Binding-site contacts:
Ligand atom C22 contacts residue ASN141 of chain 1.B at 3.4 Å.
Ligand atom N13 contacts residue VAL23 of chain 1.B at 4.0 Å.
Ligand atom C23 contacts residue LEU143 of chain 1.B at 3.9 Å (hydrophobic).
Ligand atom N4 contacts residue LEU92 of chain 1.B at 3.3 Å (h-bond).
Ligand atom C1 contacts residue LEU143 of chain 1.B at 4.0 Å (hydrophobic).
Ligand atom N12 contacts residue GLU90 of chain 1.B at 3.2 Å (salt-bridge).
Ligand atom C8 contacts residue LEU15 of chain 1.B at 4.0 Å (hydrophobic).
Ligand atom C19 contacts residue VAL23 of chain 1.B at 4.0 Å (hydrophobic).
Ligand atom C16 contacts residue ARG140 of chain 1.B at 3.9 Å.
Ligand atom C2 contacts residue LEU143 of chain 1.B at 3.8 Å (hydrophobic).
Ligand atom N4 contacts residue TYR91 of chain 1.B at 3.4 Å.
Ligand atom C9 contacts residue LEU15 of chain 1.B at 4.0 Å (hydrophobic).
Ligand atom C21 contacts residue ASN141 of chain 1.B at 4.0 Å.
Ligand atom C6 contacts residue TYR91 of chain 1.B at 3.6 Å (hydrophobic).
Ligand atom C2 contacts residue ALA40 of chain 1.B at 3.8 Å (hydrophobic).
Ligand atom C3 contacts residue LEU143 of chain 1.B at 3.6 Å (hydrophobic).
Ligand atom N12 contacts residue MET89 of chain 1.B at 3.6 Å.
Ligand atom C3 contacts residue LEU92 of chain 1.B at 3.8 Å (hydrophobic).
Ligand atom N12 contacts residue ALA40 of chain 1.B at 3.5 Å.
Ligand atom O11 contacts residue MET89 of chain 1.B at 3.4 Å.
Ligand atom C8 contacts residue GLY95 of chain 1.B at 4.0 Å.
Ligand atom C21 contacts residue ASP154 of chain 1.B at 4.0 Å.
Ligand atom N7 contacts residue GLY95 of chain 1.B at 3.9 Å.
Ligand atom N4 contacts residue LEU143 of chain 1.B at 4.0 Å.
Ligand atom C10 contacts residue MET89 of chain 1.B at 3.9 Å (hydrophobic).
Ligand atom C6 contacts residue LEU92 of chain 1.B at 3.6 Å (hydrophobic).
Ligand atom C15 contacts residue GLY16 of chain 1.B at 4.0 Å.
Ligand atom C3 contacts residue GLU90 of chain 1.B at 3.6 Å.
Ligand atom N7 contacts residue TYR91 of chain 1.B at 3.4 Å.
Ligand atom C22 contacts residue ASP154 of chain 1.B at 4.0 Å.
Ligand atom C6 contacts residue LEU143 of chain 1.B at 3.9 Å (hydrophobic).
Ligand atom N12 contacts residue VAL71 of chain 1.B at 3.5 Å.
Ligand atom C17 contacts residue LEU143 of chain 1.B at 3.9 Å (hydrophobic).
Ligand atom C5 contacts residue LEU143 of chain 1.B at 3.8 Å (hydrophobic).
Ligand atom C15 contacts residue LEU15 of chain 1.B at 4.0 Å (hydrophobic).
Ligand atom C14 contacts residue VAL23 of chain 1.B at 3.9 Å (hydrophobic).
Ligand atom C10 contacts residue ALA40 of chain 1.B at 3.5 Å (hydrophobic).
Ligand atom N7 contacts residue LEU92 of chain 1.B at 3.1 Å (h-bond).
Ligand atom O11 contacts residue ALA40 of chain 1.B at 4.0 Å.
Ligand atom C5 contacts residue LEU15 of chain 1.B at 4.0 Å (hydrophobic).

Sequence of chain 1.B:
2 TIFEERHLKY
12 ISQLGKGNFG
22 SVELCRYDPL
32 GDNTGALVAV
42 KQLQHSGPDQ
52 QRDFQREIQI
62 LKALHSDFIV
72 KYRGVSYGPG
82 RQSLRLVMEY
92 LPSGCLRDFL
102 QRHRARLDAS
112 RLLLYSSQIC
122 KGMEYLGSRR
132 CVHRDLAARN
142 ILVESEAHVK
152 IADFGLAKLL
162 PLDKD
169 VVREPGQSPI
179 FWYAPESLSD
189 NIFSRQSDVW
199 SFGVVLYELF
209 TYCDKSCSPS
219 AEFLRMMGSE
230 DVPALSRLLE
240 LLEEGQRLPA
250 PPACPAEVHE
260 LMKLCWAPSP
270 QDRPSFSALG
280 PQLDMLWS

The protein below binds the small molecule below.
Small molecule (SMILES): NC(=O)c1cnc2[nH]ccc2c1NC1[C@@H]2CC3C[C@H]1CC(O)(C3)C2